Binding-site contacts:
Ligand atom C8 contacts residue ASN603 of chain 1.G at 4.5 Å.
Ligand atom C1 contacts residue ASN603 of chain 1.G at 1.4 Å.
Ligand atom C7 contacts residue ASN603 of chain 1.G at 3.3 Å.
Ligand atom C4 contacts residue ASN603 of chain 1.G at 4.2 Å.
Ligand atom C3 contacts residue ASN603 of chain 1.G at 3.8 Å.
Ligand atom N2 contacts residue ASN603 of chain 1.G at 3.0 Å (h-bond).
Ligand atom O5 contacts residue ASN603 of chain 1.G at 2.3 Å (h-bond).
Ligand atom C2 contacts residue ASN603 of chain 1.G at 2.5 Å.
Ligand atom C5 contacts residue ASN603 of chain 1.G at 3.6 Å.
Ligand atom O7 contacts residue ASN603 of chain 1.G at 3.1 Å.

Sequence of chain 1.G:
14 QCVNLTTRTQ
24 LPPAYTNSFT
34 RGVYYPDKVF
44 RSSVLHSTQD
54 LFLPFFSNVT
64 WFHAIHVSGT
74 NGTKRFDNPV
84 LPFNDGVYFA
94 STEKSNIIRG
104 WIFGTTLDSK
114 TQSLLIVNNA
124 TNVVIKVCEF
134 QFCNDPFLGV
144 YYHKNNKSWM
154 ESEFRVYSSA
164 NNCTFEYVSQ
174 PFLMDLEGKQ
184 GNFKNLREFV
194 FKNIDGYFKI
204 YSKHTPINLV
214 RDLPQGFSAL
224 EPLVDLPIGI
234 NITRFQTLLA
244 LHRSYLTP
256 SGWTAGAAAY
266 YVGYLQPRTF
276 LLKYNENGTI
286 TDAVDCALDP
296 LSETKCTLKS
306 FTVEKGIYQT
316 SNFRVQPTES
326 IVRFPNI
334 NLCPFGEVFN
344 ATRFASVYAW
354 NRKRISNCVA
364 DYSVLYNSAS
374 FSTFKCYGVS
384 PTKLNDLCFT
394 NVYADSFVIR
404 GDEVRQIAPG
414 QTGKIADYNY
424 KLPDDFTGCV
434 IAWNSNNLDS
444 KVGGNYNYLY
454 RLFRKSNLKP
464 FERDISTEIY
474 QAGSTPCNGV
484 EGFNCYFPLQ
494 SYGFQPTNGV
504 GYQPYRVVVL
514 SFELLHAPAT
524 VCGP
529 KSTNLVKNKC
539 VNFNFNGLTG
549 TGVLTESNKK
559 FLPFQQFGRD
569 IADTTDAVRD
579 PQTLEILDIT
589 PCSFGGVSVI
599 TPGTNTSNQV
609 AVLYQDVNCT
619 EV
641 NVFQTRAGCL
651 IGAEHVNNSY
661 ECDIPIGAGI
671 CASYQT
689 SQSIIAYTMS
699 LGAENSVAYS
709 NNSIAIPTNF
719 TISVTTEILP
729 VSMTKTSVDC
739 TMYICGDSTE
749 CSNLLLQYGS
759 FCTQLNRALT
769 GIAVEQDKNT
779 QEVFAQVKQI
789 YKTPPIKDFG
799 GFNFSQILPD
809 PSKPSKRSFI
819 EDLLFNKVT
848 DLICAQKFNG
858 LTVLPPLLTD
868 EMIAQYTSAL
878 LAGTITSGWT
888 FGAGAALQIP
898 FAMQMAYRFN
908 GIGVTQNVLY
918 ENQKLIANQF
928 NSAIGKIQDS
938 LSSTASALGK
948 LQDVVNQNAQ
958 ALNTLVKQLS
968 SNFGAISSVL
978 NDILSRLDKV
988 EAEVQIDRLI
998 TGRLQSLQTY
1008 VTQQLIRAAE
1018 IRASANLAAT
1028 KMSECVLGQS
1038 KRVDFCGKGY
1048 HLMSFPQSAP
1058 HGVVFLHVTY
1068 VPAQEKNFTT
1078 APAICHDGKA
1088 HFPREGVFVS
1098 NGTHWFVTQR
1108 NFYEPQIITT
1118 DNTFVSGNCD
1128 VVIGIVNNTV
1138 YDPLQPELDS

This protein binds this small molecule.
Small molecule (SMILES): CC(=O)N[C@@H]1[C@@H](O)[C@H](O)[C@@H](CO)O[C@H]1O